The protein below binds the small molecule below.
Small molecule (SMILES): CC(=O)N[C@@H]1[C@@H](O)[C@H](O)[C@@H](CO)O[C@H]1O

Binding-site contacts:
Ligand atom C2 contacts residue ASN61 of chain 1.C at 2.5 Å.
Ligand atom C7 contacts residue TYR28 of chain 1.C at 4.4 Å (hydrophobic).
Ligand atom C8 contacts residue TYR28 of chain 1.C at 3.6 Å (hydrophobic).
Ligand atom O7 contacts residue TYR28 of chain 1.C at 3.7 Å.
Ligand atom C7 contacts residue ASN61 of chain 1.C at 3.3 Å.
Ligand atom C3 contacts residue ASN61 of chain 1.C at 3.8 Å.
Ligand atom C4 contacts residue ASN61 of chain 1.C at 4.3 Å.
Ligand atom C8 contacts residue ASN61 of chain 1.C at 4.4 Å.
Ligand atom O7 contacts residue ASN61 of chain 1.C at 3.4 Å (h-bond).
Ligand atom C1 contacts residue ASN61 of chain 1.C at 1.5 Å.
Ligand atom N2 contacts residue ASN61 of chain 1.C at 2.9 Å (h-bond).
Ligand atom O5 contacts residue ASN61 of chain 1.C at 2.4 Å (h-bond).
Ligand atom C5 contacts residue ASN61 of chain 1.C at 3.7 Å.

Sequence of chain 1.C:
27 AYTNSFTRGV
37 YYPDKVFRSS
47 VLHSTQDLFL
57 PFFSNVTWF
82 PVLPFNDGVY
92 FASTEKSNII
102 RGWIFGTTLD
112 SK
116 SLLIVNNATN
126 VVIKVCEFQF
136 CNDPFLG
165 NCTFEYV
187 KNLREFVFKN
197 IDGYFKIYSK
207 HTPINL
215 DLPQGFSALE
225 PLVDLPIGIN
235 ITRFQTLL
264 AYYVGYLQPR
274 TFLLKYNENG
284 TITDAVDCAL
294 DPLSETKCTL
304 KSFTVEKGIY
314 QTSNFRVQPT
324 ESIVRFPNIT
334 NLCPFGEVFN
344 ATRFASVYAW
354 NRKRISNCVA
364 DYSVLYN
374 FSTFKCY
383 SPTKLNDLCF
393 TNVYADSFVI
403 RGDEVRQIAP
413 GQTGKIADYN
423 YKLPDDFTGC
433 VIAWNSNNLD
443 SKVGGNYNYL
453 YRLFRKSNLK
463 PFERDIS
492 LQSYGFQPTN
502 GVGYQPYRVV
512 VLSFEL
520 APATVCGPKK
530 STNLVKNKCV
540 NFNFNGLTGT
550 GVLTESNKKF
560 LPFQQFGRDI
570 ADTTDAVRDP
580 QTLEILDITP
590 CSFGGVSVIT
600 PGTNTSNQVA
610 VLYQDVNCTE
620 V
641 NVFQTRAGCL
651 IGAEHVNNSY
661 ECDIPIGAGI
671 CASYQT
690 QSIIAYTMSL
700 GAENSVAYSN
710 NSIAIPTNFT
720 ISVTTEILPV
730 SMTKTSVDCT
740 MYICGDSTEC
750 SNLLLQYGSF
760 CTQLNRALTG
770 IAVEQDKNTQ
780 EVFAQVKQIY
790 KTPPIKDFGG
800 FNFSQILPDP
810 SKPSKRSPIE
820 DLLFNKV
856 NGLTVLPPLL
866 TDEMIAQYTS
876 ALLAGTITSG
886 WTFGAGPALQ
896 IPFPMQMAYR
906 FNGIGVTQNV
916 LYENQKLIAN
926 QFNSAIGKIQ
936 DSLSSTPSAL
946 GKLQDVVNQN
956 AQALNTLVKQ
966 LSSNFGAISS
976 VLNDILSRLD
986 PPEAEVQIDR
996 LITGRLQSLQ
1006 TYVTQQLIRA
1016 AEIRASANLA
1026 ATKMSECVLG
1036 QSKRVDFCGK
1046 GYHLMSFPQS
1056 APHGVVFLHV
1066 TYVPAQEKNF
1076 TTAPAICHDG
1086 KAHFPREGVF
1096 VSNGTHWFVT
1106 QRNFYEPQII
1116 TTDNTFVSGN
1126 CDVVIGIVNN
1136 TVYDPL